Sequence of chain 1.B:
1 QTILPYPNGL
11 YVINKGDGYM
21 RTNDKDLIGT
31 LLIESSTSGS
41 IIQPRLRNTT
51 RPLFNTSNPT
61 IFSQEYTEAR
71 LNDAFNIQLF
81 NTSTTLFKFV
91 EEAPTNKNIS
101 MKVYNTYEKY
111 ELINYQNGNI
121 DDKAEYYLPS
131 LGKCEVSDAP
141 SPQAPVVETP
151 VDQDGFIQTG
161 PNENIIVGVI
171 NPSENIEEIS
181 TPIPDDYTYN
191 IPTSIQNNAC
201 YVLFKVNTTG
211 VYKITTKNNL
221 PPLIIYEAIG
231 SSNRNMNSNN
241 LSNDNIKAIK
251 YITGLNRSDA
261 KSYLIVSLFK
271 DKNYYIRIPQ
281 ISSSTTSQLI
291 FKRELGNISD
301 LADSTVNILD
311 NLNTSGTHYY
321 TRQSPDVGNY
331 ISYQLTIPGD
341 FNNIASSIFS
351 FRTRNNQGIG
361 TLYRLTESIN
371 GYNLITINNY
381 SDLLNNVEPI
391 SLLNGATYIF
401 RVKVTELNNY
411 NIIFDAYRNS

This small molecule binds to this protein.
Small molecule (SMILES): CC(=O)N[C@@H]1[C@@H](O)[C@H](O[C@@H]2O[C@H](CO)[C@H](O)[C@H](O[C@]3(C(=O)O)C[C@H](O)[C@@H](NC(C)=O)[C@H]([C@H](O)[C@H](O)CO)O3)[C@H]2O)[C@@H](CO)O[C@H]1O

Binding-site contacts:
Ligand atom C5 contacts residue TYR319 of chain 1.B at 3.4 Å (hydrophobic).
Ligand atom O4 contacts residue ASP259 of chain 1.B at 2.7 Å (salt-bridge).
Ligand atom C2 contacts residue ARG257 of chain 1.B at 4.2 Å.
Ligand atom O9 contacts residue ASP259 of chain 1.B at 3.9 Å.
Ligand atom O3 contacts residue ARG257 of chain 1.B at 3.4 Å (salt-bridge).
Ligand atom O8 contacts residue TYR320 of chain 1.B at 4.1 Å.
Ligand atom C1 contacts residue ARG257 of chain 1.B at 3.8 Å.
Ligand atom O9 contacts residue TYR320 of chain 1.B at 3.7 Å.
Ligand atom O8 contacts residue ARG322 of chain 1.B at 3.0 Å (salt-bridge).
Ligand atom O1A contacts residue ARG257 of chain 1.B at 4.1 Å.
Ligand atom O9 contacts residue ARG322 of chain 1.B at 3.1 Å (salt-bridge).
Ligand atom C11 contacts residue ASP310 of chain 1.B at 3.6 Å.
Ligand atom O1B contacts residue ARG257 of chain 1.B at 3.9 Å.
Ligand atom C4 contacts residue TYR319 of chain 1.B at 3.3 Å (hydrophobic).
Ligand atom C11 contacts residue TYR320 of chain 1.B at 3.4 Å (hydrophobic).
Ligand atom O4 contacts residue TYR319 of chain 1.B at 3.9 Å.
Ligand atom O6 contacts residue ASP259 of chain 1.B at 4.2 Å.
Ligand atom C9 contacts residue ARG322 of chain 1.B at 3.7 Å.
Ligand atom O1B contacts residue TYR320 of chain 1.B at 3.6 Å.
Ligand atom C6 contacts residue ASP259 of chain 1.B at 3.0 Å.
Ligand atom C5 contacts residue ASP259 of chain 1.B at 3.8 Å.
Ligand atom O7 contacts residue ASP310 of chain 1.B at 4.1 Å.
Ligand atom C8 contacts residue ASP259 of chain 1.B at 3.5 Å.
Ligand atom O1B contacts residue TYR319 of chain 1.B at 4.0 Å.
Ligand atom O4 contacts residue ARG257 of chain 1.B at 3.2 Å (salt-bridge).
Ligand atom O9 contacts residue ASP310 of chain 1.B at 2.8 Å (salt-bridge).
Ligand atom O1B contacts residue ARG322 of chain 1.B at 4.0 Å.
Ligand atom C4 contacts residue ASP259 of chain 1.B at 3.4 Å.
Ligand atom C1 contacts residue THR321 of chain 1.B at 3.6 Å.
Ligand atom C8 contacts residue ARG322 of chain 1.B at 4.1 Å.
Ligand atom C10 contacts residue TYR319 of chain 1.B at 3.7 Å (hydrophobic).
Ligand atom O10 contacts residue ASN311 of chain 1.B at 3.7 Å.
Ligand atom N5 contacts residue TYR319 of chain 1.B at 2.7 Å (h-bond).
Ligand atom O1A contacts residue THR321 of chain 1.B at 3.0 Å (h-bond).
Ligand atom C9 contacts residue ASP259 of chain 1.B at 3.4 Å.
Ligand atom O1B contacts residue THR321 of chain 1.B at 2.9 Å (h-bond).
Ligand atom C9 contacts residue ASP310 of chain 1.B at 3.7 Å.
Ligand atom C11 contacts residue TYR319 of chain 1.B at 3.9 Å (hydrophobic).
Ligand atom N5 contacts residue TYR320 of chain 1.B at 4.1 Å.
Ligand atom C6 contacts residue TYR319 of chain 1.B at 3.7 Å (hydrophobic).